Sequence of chain 1.A:
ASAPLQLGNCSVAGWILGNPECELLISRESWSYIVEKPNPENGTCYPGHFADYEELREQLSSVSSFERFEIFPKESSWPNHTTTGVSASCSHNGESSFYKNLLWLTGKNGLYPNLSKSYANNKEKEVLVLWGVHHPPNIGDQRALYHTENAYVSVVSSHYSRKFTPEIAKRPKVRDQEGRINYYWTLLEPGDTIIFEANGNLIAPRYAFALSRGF

Binding-site contacts:
Ligand atom C2 contacts residue ASN80 of chain 1.A at 2.4 Å.
Ligand atom C4 contacts residue ASN80 of chain 1.A at 4.2 Å.
Ligand atom C5 contacts residue ASN80 of chain 1.A at 3.7 Å.
Ligand atom C8 contacts residue LEU115 of chain 1.A at 4.1 Å (hydrophobic).
Ligand atom C7 contacts residue ASN80 of chain 1.A at 4.0 Å.
Ligand atom C1 contacts residue ASN80 of chain 1.A at 1.4 Å.
Ligand atom N2 contacts residue PRO79 of chain 1.A at 4.2 Å.
Ligand atom C8 contacts residue PRO79 of chain 1.A at 4.3 Å (hydrophobic).
Ligand atom O5 contacts residue ASN80 of chain 1.A at 2.4 Å (h-bond).
Ligand atom C8 contacts residue SER77 of chain 1.A at 4.0 Å.
Ligand atom O7 contacts residue SER116 of chain 1.A at 4.2 Å.
Ligand atom O7 contacts residue ASN114 of chain 1.A at 4.2 Å.
Ligand atom C3 contacts residue ASN80 of chain 1.A at 3.8 Å.
Ligand atom O7 contacts residue LEU115 of chain 1.A at 4.0 Å.
Ligand atom N2 contacts residue ASN80 of chain 1.A at 2.9 Å (h-bond).

This small molecule binds to this protein.
Small molecule (SMILES): CC(=O)N[C@@H]1[C@@H](O)[C@H](O)[C@@H](CO)O[C@H]1O